Sequence of chain 1.A:
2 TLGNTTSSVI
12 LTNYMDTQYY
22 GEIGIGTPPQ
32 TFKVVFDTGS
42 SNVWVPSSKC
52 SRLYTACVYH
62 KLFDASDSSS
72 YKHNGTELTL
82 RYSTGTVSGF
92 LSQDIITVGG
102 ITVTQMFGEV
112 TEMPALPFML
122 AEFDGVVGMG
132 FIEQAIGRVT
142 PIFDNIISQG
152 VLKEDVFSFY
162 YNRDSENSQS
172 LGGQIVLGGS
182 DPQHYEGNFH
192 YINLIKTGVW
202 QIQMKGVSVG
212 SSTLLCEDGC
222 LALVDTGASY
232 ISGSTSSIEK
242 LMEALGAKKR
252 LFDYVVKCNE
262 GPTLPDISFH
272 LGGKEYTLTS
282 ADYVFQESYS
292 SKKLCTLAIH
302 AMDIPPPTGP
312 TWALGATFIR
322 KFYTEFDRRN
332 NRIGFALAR

Binding-site contacts:
Ligand atom C17 contacts residue THR85 of chain 1.A at 3.7 Å.
Ligand atom C24 contacts residue SER230 of chain 1.A at 3.7 Å.
Ligand atom C23 contacts residue GLY228 of chain 1.A at 3.5 Å.
Ligand atom C20 contacts residue SER230 of chain 1.A at 3.6 Å.
Ligand atom C23 contacts residue SER230 of chain 1.A at 3.4 Å.
Ligand atom C28 contacts residue ALA229 of chain 1.A at 3.7 Å (hydrophobic).
Ligand atom C4 contacts residue THR85 of chain 1.A at 3.7 Å.
Ligand atom O8 contacts residue TYR83 of chain 1.A at 3.6 Å.
Ligand atom C28 contacts residue THR227 of chain 1.A at 3.4 Å.
Ligand atom C29 contacts residue SER230 of chain 1.A at 3.3 Å.
Ligand atom C11 contacts residue ASP38 of chain 1.A at 3.3 Å.
Ligand atom C15 contacts residue GLY228 of chain 1.A at 3.2 Å.
Ligand atom C28 contacts residue THR18 of chain 1.A at 3.4 Å.
Ligand atom C28 contacts residue GLY228 of chain 1.A at 3.7 Å.
Ligand atom C27 contacts residue THR227 of chain 1.A at 3.4 Å.
Ligand atom C23 contacts residue THR18 of chain 1.A at 3.7 Å.
Ligand atom C9 contacts residue ASP226 of chain 1.A at 3.4 Å.
Ligand atom O21 contacts residue SER230 of chain 1.A at 3.3 Å (h-bond).
Ligand atom C29 contacts residue GLY228 of chain 1.A at 3.1 Å.
Ligand atom C6 contacts residue ASP38 of chain 1.A at 3.6 Å.
Ligand atom C12 contacts residue GLY228 of chain 1.A at 3.4 Å.
Ligand atom C15 contacts residue ALA229 of chain 1.A at 3.7 Å (hydrophobic).
Ligand atom C24 contacts residue GLY228 of chain 1.A at 3.2 Å.
Ligand atom O8 contacts residue THR85 of chain 1.A at 3.0 Å (h-bond).
Ligand atom N7 contacts residue ASP226 of chain 1.A at 2.7 Å (salt-bridge).
Ligand atom O8 contacts residue SER84 of chain 1.A at 3.5 Å (h-bond).
Ligand atom C11 contacts residue TYR83 of chain 1.A at 3.6 Å (hydrophobic).
Ligand atom C24 contacts residue THR18 of chain 1.A at 3.2 Å.
Ligand atom N1 contacts residue ASP38 of chain 1.A at 2.8 Å (salt-bridge).
Ligand atom C26 contacts residue GLN19 of chain 1.A at 3.6 Å.
Ligand atom C26 contacts residue VAL36 of chain 1.A at 3.4 Å (hydrophobic).
Ligand atom C3 contacts residue TYR83 of chain 1.A at 3.4 Å (hydrophobic).
Ligand atom N22 contacts residue GLY228 of chain 1.A at 2.8 Å (h-bond).
Ligand atom N7 contacts residue ASP38 of chain 1.A at 3.0 Å (salt-bridge).
Ligand atom C27 contacts residue TYR20 of chain 1.A at 3.3 Å (hydrophobic).
Ligand atom C29 contacts residue THR18 of chain 1.A at 3.0 Å.
Ligand atom C26 contacts residue TYR20 of chain 1.A at 3.4 Å (hydrophobic).
Ligand atom C29 contacts residue ALA229 of chain 1.A at 3.5 Å (hydrophobic).
Ligand atom C25 contacts residue VAL36 of chain 1.A at 3.7 Å (hydrophobic).
Ligand atom C2 contacts residue ASP38 of chain 1.A at 3.7 Å.

The small molecule below binds the protein below.
Small molecule (SMILES): [H]/N=C1/N[C@](C)(C(C)C)CC(=O)N1Cc1cccc(C(=O)NCc2ccccc2)c1